Sequence of chain 2.A:
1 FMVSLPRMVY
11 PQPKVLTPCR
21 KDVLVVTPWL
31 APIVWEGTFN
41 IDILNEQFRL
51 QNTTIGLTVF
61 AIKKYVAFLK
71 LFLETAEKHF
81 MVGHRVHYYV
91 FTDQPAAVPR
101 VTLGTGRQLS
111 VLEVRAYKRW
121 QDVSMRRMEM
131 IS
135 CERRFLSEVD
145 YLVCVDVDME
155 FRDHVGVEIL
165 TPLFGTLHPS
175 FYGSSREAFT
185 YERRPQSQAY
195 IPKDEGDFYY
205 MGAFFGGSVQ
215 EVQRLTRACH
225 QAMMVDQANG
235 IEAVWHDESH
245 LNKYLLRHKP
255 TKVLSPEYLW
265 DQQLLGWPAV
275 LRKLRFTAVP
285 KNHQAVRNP

Binding-site contacts:
Ligand atom O4 contacts residue HIS172 of chain 2.A at 2.8 Å (h-bond).
Ligand atom C6 contacts residue THR184 of chain 2.A at 3.3 Å.
Ligand atom C4 contacts residue TRP239 of chain 2.A at 3.6 Å (hydrophobic).
Ligand atom O1 contacts residue SER174 of chain 2.A at 3.9 Å.
Ligand atom C5 contacts residue GLU242 of chain 2.A at 4.1 Å.
Ligand atom O3 contacts residue TRP239 of chain 2.A at 4.4 Å.
Ligand atom O4 contacts residue GLU242 of chain 2.A at 2.6 Å (salt-bridge).
Ligand atom C6 contacts residue HIS172 of chain 2.A at 4.0 Å.
Ligand atom C1 contacts residue HIS172 of chain 2.A at 3.8 Å.
Ligand atom C6 contacts residue PHE175 of chain 2.A at 4.1 Å (hydrophobic).
Ligand atom C2 contacts residue HIS172 of chain 2.A at 3.9 Å.
Ligand atom O5 contacts residue HIS172 of chain 2.A at 3.2 Å (h-bond).
Ligand atom C5 contacts residue TRP239 of chain 2.A at 3.8 Å (hydrophobic).
Ligand atom C6 contacts residue GLU242 of chain 2.A at 3.5 Å.
Ligand atom C5 contacts residue HIS172 of chain 2.A at 3.9 Å.
Ligand atom O3 contacts residue UDP1 of chain 2.B at 2.6 Å (h-bond).
Ligand atom O6 contacts residue TRP239 of chain 2.A at 3.4 Å (h-bond).
Ligand atom O6 contacts residue TYR203 of chain 2.A at 4.5 Å.
Ligand atom O2 contacts residue UDP1 of chain 2.B at 3.9 Å.
Ligand atom C4 contacts residue HIS172 of chain 2.A at 3.9 Å.
Ligand atom O6 contacts residue PHE175 of chain 2.A at 3.4 Å.
Ligand atom C6 contacts residue TYR203 of chain 2.A at 3.8 Å (hydrophobic).
Ligand atom O5 contacts residue PHE175 of chain 2.A at 4.0 Å.
Ligand atom C6 contacts residue TRP239 of chain 2.A at 3.5 Å (hydrophobic).
Ligand atom C2 contacts residue MET205 of chain 2.A at 4.0 Å (hydrophobic).
Ligand atom C4 contacts residue GLU242 of chain 2.A at 3.4 Å.
Ligand atom O6 contacts residue THR184 of chain 2.A at 2.7 Å (h-bond).
Ligand atom O2 contacts residue MET205 of chain 2.A at 4.4 Å.
Ligand atom C3 contacts residue TRP239 of chain 2.A at 3.8 Å (hydrophobic).
Ligand atom O4 contacts residue MET205 of chain 2.A at 4.0 Å.
Ligand atom O1 contacts residue HIS172 of chain 2.A at 3.6 Å.
Ligand atom C3 contacts residue UDP1 of chain 2.B at 3.8 Å.
Ligand atom O3 contacts residue GOL1 of chain 2.D at 4.0 Å.
Ligand atom C2 contacts residue UDP1 of chain 2.B at 4.4 Å.
Ligand atom O3 contacts residue MET205 of chain 2.A at 4.1 Å.

The protein below binds the small molecule below.
Small molecule (SMILES): OC[C@H]1O[C@@H](O)[C@H](O)[C@@H](O)[C@H]1O